Binding-site contacts:
Ligand atom CBB contacts residue MN1 of chain 1.M at 3.8 Å.
Ligand atom CAL contacts residue ARG65 of chain 1.B at 3.0 Å.
Ligand atom CAZ contacts residue MN1 of chain 1.N at 3.2 Å.
Ligand atom CAZ contacts residue HIS41 of chain 1.B at 4.0 Å.
Ligand atom OAH contacts residue ASP89 of chain 1.B at 3.3 Å (salt-bridge).
Ligand atom FAI contacts residue LEU87 of chain 1.B at 3.4 Å.
Ligand atom CAL contacts residue TYR24 of chain 1.B at 3.5 Å (hydrophobic).
Ligand atom CAZ contacts residue MN1 of chain 1.M at 3.4 Å.
Ligand atom CAK contacts residue LEU87 of chain 1.B at 3.3 Å (hydrophobic).
Ligand atom OAH contacts residue HIS41 of chain 1.B at 3.3 Å (h-bond).
Ligand atom CAX contacts residue LEU87 of chain 1.B at 3.5 Å (hydrophobic).
Ligand atom OAG contacts residue HIS41 of chain 1.B at 3.2 Å (h-bond).
Ligand atom OAH contacts residue MN1 of chain 1.N at 2.3 Å.
Ligand atom OAH contacts residue MN1 of chain 1.M at 2.3 Å.
Ligand atom OAG contacts residue ILE101 of chain 1.B at 3.5 Å (h-bond).
Ligand atom CBD contacts residue HIS41 of chain 1.B at 3.9 Å.
Ligand atom OAG contacts residue MN1 of chain 1.N at 2.5 Å.
Ligand atom OAG contacts residue LYS115 of chain 1.B at 3.8 Å.
Ligand atom OAH contacts residue GLU100 of chain 1.B at 3.4 Å (salt-bridge).
Ligand atom NAO contacts residue GLU114 of chain 1.B at 3.9 Å.
Ligand atom CAA contacts residue GLU114 of chain 1.B at 3.5 Å.
Ligand atom CAM contacts residue LEU87 of chain 1.B at 3.9 Å (hydrophobic).
Ligand atom CAJ contacts residue ARG65 of chain 1.B at 3.2 Å.
Ligand atom OAH contacts residue GLU61 of chain 1.B at 3.7 Å.
Ligand atom CAW contacts residue GLU114 of chain 1.B at 4.0 Å.
Ligand atom FAI contacts residue LYS85 of chain 1.B at 4.0 Å.
Ligand atom NAO contacts residue TYR111 of chain 1.B at 3.4 Å.
Ligand atom OAE contacts residue GLU61 of chain 1.B at 3.1 Å (salt-bridge).
Ligand atom CAB contacts residue TYR111 of chain 1.B at 3.1 Å (hydrophobic).
Ligand atom CAW contacts residue TYR111 of chain 1.B at 3.9 Å (hydrophobic).
Ligand atom FAI contacts residue PHE86 of chain 1.B at 3.1 Å.
Ligand atom CBD contacts residue MN1 of chain 1.N at 3.2 Å.
Ligand atom CAX contacts residue PHE86 of chain 1.B at 3.8 Å (hydrophobic).
Ligand atom OAG contacts residue GLU100 of chain 1.B at 3.8 Å.
Ligand atom CAA contacts residue LYS115 of chain 1.B at 3.7 Å.
Ligand atom OAE contacts residue MN1 of chain 1.M at 2.1 Å.
Ligand atom NAP contacts residue TYR111 of chain 1.B at 3.9 Å.
Ligand atom OAT contacts residue LYS115 of chain 1.B at 3.9 Å.
Ligand atom CAU contacts residue MN1 of chain 1.M at 3.2 Å.
Ligand atom CAK contacts residue PHE86 of chain 1.B at 3.5 Å (hydrophobic).

Sequence of chain 1.B:
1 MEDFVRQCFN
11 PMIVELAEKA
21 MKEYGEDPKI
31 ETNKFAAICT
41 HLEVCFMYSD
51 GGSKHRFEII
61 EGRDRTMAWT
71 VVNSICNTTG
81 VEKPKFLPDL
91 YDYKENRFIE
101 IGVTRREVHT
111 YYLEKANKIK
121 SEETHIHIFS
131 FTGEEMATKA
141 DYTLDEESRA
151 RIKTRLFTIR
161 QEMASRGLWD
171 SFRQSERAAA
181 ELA

A protein and the small-molecule ligand that binds it are described below.
Small molecule (SMILES): Cc1nnc(C(=O)NC(C)(C)c2nc(C(=O)NCc3ccc(F)cc3)c(O)c(=O)n2C)o1